Sequence of chain 43.A:
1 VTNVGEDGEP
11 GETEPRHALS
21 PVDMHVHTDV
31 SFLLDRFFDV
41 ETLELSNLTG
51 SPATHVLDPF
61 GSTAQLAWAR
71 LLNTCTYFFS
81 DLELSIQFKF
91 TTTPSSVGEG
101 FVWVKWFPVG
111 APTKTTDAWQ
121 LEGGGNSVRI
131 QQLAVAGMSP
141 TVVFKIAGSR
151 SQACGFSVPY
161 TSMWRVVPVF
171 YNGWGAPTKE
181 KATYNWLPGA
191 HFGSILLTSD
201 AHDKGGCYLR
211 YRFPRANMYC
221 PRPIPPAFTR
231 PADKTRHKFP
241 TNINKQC

Sequence of chain 42.A:
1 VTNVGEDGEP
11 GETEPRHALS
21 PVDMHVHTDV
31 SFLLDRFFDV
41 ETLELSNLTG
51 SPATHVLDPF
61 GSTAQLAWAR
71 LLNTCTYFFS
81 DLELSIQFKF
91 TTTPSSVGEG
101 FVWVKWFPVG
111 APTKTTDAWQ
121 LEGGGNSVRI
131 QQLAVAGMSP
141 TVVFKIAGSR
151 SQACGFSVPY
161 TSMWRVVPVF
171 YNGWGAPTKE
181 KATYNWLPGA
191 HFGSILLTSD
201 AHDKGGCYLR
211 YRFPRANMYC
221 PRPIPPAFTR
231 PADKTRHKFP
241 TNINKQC

The protein below binds the small molecule below.
Small molecule (SMILES): CC(=O)N[C@H]1[C@H]([C@H](O)[C@H](O)CO)O[C@@](O[C@H]2[C@@H](O)[C@@H](CO)O[C@@H](O[C@H]3[C@H](O)[C@@H](O)[C@@H](O)O[C@@H]3CO)[C@@H]2O)(C(=O)O)C[C@@H]1O

Binding-site contacts:
Ligand atom C4 contacts residue ALA118 of chain 42.A at 4.0 Å (hydrophobic).
Ligand atom O9 contacts residue THR42 of chain 43.A at 4.0 Å.
Ligand atom C11 contacts residue ALA118 of chain 42.A at 3.9 Å (hydrophobic).
Ligand atom O10 contacts residue GLN65 of chain 43.A at 4.0 Å.
Ligand atom O9 contacts residue GLN120 of chain 42.A at 3.5 Å (h-bond).
Ligand atom C10 contacts residue GLN65 of chain 43.A at 4.5 Å.
Ligand atom O8 contacts residue TRP119 of chain 42.A at 3.8 Å.
Ligand atom C11 contacts residue TRP119 of chain 42.A at 4.4 Å (hydrophobic).
Ligand atom C11 contacts residue GLN132 of chain 42.A at 4.3 Å.
Ligand atom C8 contacts residue GLN120 of chain 42.A at 4.1 Å.
Ligand atom C9 contacts residue TRP119 of chain 42.A at 4.3 Å (hydrophobic).
Ligand atom C7 contacts residue ALA118 of chain 42.A at 3.6 Å (hydrophobic).
Ligand atom O1A contacts residue ALA118 of chain 42.A at 4.5 Å.
Ligand atom O8 contacts residue ALA118 of chain 42.A at 3.8 Å.
Ligand atom C1 contacts residue ARG129 of chain 42.A at 4.0 Å.
Ligand atom C10 contacts residue ALA118 of chain 42.A at 3.8 Å (hydrophobic).
Ligand atom N5 contacts residue ALA118 of chain 42.A at 2.8 Å (h-bond).
Ligand atom O1B contacts residue ARG129 of chain 42.A at 3.9 Å.
Ligand atom C6 contacts residue ALA118 of chain 42.A at 3.4 Å (hydrophobic).
Ligand atom O8 contacts residue GLN120 of chain 42.A at 2.8 Å (h-bond).
Ligand atom C11 contacts residue GLN65 of chain 43.A at 3.7 Å.
Ligand atom C5 contacts residue ALA118 of chain 42.A at 3.6 Å (hydrophobic).
Ligand atom O1A contacts residue ARG129 of chain 42.A at 3.3 Å (salt-bridge).
Ligand atom O10 contacts residue ALA64 of chain 43.A at 3.8 Å.
Ligand atom C10 contacts residue ALA64 of chain 43.A at 4.5 Å (hydrophobic).
Ligand atom C8 contacts residue ALA118 of chain 42.A at 4.3 Å (hydrophobic).